Sequence of chain 1.I:
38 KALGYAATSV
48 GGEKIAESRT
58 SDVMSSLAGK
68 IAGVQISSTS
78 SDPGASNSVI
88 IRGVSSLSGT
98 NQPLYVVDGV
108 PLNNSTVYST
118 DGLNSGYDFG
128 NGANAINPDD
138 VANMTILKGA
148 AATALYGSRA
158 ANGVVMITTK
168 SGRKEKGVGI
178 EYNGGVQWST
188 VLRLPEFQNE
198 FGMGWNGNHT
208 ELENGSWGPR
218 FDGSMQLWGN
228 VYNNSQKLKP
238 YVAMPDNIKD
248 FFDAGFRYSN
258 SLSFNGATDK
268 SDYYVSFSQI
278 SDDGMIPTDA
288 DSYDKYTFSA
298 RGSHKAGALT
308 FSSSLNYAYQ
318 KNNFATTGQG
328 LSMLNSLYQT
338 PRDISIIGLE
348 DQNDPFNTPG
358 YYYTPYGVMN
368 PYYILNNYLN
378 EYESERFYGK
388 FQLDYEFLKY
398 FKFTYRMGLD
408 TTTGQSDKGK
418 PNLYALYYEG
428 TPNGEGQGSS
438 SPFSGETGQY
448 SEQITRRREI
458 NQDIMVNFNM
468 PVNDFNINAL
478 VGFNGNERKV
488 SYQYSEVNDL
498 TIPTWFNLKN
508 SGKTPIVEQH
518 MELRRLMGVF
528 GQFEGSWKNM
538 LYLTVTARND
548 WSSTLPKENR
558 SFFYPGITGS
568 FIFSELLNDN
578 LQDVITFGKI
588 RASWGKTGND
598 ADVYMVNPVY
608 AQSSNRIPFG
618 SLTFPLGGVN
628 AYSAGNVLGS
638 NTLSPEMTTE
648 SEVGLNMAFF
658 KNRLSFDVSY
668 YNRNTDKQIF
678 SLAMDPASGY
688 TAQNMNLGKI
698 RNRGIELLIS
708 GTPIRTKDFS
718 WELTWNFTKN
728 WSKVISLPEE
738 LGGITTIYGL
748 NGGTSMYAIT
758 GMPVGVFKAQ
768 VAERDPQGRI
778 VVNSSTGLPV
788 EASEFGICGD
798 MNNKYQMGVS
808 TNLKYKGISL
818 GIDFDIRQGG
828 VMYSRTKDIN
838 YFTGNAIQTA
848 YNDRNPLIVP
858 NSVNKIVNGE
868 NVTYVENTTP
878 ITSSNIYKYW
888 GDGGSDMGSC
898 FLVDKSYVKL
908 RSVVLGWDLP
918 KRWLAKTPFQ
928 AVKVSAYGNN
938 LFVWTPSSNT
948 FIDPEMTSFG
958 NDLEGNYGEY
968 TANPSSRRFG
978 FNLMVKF

Sequence of chain 1.H:
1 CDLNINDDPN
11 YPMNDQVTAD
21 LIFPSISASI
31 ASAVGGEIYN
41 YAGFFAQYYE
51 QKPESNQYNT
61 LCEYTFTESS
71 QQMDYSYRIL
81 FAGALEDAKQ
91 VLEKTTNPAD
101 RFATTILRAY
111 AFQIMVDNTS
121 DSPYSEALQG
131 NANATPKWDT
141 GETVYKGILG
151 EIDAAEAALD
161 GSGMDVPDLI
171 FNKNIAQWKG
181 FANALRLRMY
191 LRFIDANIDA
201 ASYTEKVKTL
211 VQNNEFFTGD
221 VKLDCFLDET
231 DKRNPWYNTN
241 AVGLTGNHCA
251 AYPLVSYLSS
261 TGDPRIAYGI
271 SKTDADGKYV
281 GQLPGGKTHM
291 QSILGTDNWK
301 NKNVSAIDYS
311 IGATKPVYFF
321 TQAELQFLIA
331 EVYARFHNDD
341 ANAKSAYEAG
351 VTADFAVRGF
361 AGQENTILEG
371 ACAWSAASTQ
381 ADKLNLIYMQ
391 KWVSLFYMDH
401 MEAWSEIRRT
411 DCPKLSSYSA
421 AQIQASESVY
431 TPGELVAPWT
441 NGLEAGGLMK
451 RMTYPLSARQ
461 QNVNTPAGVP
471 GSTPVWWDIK

The small molecule below binds the protein below.
Small molecule (SMILES): CCCCCCCCCC(=O)OCCCOC(=O)CCCCCCCCC

Binding-site contacts:
Ligand atom C17 contacts residue ILE461 of chain 1.I at 4.1 Å (hydrophobic).
Ligand atom C15 contacts residue TYR402 of chain 1.I at 3.6 Å (hydrophobic).
Ligand atom C9 contacts residue TYR402 of chain 1.I at 3.8 Å (hydrophobic).
Ligand atom C19 contacts residue GLN459 of chain 1.I at 3.6 Å.
Ligand atom C1 contacts residue ASN483 of chain 1.I at 4.0 Å.
Ligand atom O1 contacts residue CYS1 of chain 1.H at 3.3 Å (h-bond).
Ligand atom C5 contacts residue ILE457 of chain 1.I at 3.7 Å (hydrophobic).
Ligand atom O4 contacts residue ILE457 of chain 1.I at 3.8 Å.
Ligand atom C14 contacts residue TYR402 of chain 1.I at 4.3 Å (hydrophobic).
Ligand atom C18 contacts residue GLN459 of chain 1.I at 3.1 Å.
Ligand atom C2 contacts residue GLU484 of chain 1.I at 4.1 Å.
Ligand atom C16 contacts residue PHE274 of chain 1.B at 3.9 Å (hydrophobic).
Ligand atom O1 contacts residue GLY482 of chain 1.I at 4.2 Å.
Ligand atom C2 contacts residue GLY482 of chain 1.I at 3.9 Å.
Ligand atom C14 contacts residue PHE274 of chain 1.B at 3.5 Å (hydrophobic).
Ligand atom C7 contacts residue CYS1 of chain 1.H at 4.3 Å (hydrophobic).
Ligand atom O9 contacts residue CYS1 of chain 1.H at 3.9 Å.
Ligand atom O8 contacts residue GLU484 of chain 1.I at 3.7 Å.
Ligand atom C12 contacts residue GLN459 of chain 1.I at 3.0 Å.
Ligand atom C1 contacts residue GLY482 of chain 1.I at 3.7 Å.
Ligand atom C1 contacts residue GLN459 of chain 1.I at 4.3 Å.
Ligand atom C2 contacts residue ASN483 of chain 1.I at 3.7 Å.
Ligand atom C19 contacts residue ILE461 of chain 1.I at 3.5 Å (hydrophobic).
Ligand atom C19 contacts residue TYR402 of chain 1.I at 3.5 Å (hydrophobic).
Ligand atom C3 contacts residue CYS1 of chain 1.H at 4.2 Å (hydrophobic).
Ligand atom C10 contacts residue ILE457 of chain 1.I at 4.1 Å (hydrophobic).
Ligand atom C23 contacts residue TYR402 of chain 1.I at 4.1 Å (hydrophobic).
Ligand atom C9 contacts residue GLN459 of chain 1.I at 3.7 Å.
Ligand atom C1 contacts residue CYS1 of chain 1.H at 3.8 Å (hydrophobic).
Ligand atom C20 contacts residue TYR402 of chain 1.I at 3.8 Å (hydrophobic).
Ligand atom C22 contacts residue TYR402 of chain 1.I at 4.2 Å (hydrophobic).
Ligand atom C17 contacts residue GLN459 of chain 1.I at 3.1 Å.
Ligand atom C2 contacts residue CYS1 of chain 1.H at 3.2 Å (hydrophobic).
Ligand atom C13 contacts residue GLN459 of chain 1.I at 3.4 Å.
Ligand atom C6 contacts residue GLN459 of chain 1.I at 4.0 Å.
Ligand atom C3 contacts residue GLU484 of chain 1.I at 3.5 Å.
Ligand atom O8 contacts residue ILE457 of chain 1.I at 3.6 Å.
Ligand atom C21 contacts residue TYR402 of chain 1.I at 3.5 Å (hydrophobic).
Ligand atom C9 contacts residue MET404 of chain 1.I at 3.8 Å (hydrophobic).
Ligand atom C3 contacts residue ILE457 of chain 1.I at 3.9 Å (hydrophobic).

Sequence of chain 1.B:
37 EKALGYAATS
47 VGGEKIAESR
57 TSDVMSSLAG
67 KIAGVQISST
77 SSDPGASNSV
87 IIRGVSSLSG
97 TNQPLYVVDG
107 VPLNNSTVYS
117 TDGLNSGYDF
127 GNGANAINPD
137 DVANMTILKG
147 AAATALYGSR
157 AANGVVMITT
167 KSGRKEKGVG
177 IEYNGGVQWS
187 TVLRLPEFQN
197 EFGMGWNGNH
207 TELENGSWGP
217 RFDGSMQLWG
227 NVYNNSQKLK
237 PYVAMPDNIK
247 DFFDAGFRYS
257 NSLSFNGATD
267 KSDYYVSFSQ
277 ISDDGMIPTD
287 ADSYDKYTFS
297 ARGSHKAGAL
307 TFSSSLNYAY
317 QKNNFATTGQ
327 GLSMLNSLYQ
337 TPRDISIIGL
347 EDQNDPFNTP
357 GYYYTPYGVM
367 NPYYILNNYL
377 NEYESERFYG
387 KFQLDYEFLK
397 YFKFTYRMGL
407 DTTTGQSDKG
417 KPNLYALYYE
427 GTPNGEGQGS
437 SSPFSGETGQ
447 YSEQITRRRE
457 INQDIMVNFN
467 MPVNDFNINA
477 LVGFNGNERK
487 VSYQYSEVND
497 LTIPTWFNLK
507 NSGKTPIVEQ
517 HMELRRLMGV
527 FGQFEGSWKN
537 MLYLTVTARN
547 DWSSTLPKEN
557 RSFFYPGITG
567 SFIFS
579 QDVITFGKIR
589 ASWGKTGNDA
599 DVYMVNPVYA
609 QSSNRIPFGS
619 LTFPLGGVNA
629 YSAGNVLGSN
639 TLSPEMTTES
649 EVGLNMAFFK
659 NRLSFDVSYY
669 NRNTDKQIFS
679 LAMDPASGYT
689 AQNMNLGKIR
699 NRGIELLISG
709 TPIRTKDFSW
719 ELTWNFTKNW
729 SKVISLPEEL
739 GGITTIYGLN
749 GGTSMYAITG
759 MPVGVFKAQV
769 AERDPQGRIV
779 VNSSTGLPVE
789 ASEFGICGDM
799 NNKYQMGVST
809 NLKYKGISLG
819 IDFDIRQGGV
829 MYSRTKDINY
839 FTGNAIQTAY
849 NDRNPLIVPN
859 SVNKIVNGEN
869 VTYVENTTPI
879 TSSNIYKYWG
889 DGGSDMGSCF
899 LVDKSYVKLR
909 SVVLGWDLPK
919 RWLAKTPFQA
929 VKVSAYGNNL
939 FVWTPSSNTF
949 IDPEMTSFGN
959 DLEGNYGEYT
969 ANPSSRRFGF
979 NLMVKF